This small molecule binds to this protein.
Small molecule (SMILES): O=C(Nc1ccc(Cl)cc1)c1ccccc1NCc1ccncc1

Sequence of chain 1.A:
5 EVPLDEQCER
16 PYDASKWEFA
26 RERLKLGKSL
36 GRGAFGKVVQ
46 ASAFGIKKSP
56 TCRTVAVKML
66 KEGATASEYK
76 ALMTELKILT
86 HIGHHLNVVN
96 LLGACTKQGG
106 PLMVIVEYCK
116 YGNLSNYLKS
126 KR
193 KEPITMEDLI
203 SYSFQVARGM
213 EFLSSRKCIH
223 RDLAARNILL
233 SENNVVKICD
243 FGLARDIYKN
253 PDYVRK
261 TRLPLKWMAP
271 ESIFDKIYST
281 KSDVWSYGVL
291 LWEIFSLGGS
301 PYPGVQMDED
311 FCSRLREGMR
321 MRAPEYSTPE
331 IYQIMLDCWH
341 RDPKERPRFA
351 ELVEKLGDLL

Binding-site contacts:
Ligand atom C6 contacts residue VAL111 of chain 1.A at 3.5 Å (hydrophobic).
Ligand atom CL16 contacts residue LEU215 of chain 1.A at 3.5 Å.
Ligand atom C6 contacts residue LYS63 of chain 1.A at 3.6 Å.
Ligand atom C19 contacts residue LEU231 of chain 1.A at 3.6 Å (hydrophobic).
Ligand atom C6 contacts residue VAL109 of chain 1.A at 3.6 Å (hydrophobic).
Ligand atom C24 contacts residue LEU231 of chain 1.A at 3.6 Å (hydrophobic).
Ligand atom C11 contacts residue ASP242 of chain 1.A at 3.8 Å.
Ligand atom C7 contacts residue GLU80 of chain 1.A at 3.7 Å.
Ligand atom C11 contacts residue GLU80 of chain 1.A at 3.4 Å.
Ligand atom O8 contacts residue ASP242 of chain 1.A at 2.8 Å (salt-bridge).
Ligand atom C4 contacts residue VAL111 of chain 1.A at 3.6 Å (hydrophobic).
Ligand atom C5 contacts residue VAL109 of chain 1.A at 3.7 Å (hydrophobic).
Ligand atom C21 contacts residue CYS114 of chain 1.A at 3.7 Å (hydrophobic).
Ligand atom N22 contacts residue CYS114 of chain 1.A at 2.9 Å (h-bond).
Ligand atom C20 contacts residue LEU231 of chain 1.A at 3.5 Å (hydrophobic).
Ligand atom C14 contacts residue ILE240 of chain 1.A at 3.7 Å (hydrophobic).
Ligand atom C10 contacts residue ASP242 of chain 1.A at 3.6 Å.
Ligand atom C15 contacts residue LEU84 of chain 1.A at 3.9 Å (hydrophobic).
Ligand atom C14 contacts residue CYS241 of chain 1.A at 3.9 Å (hydrophobic).
Ligand atom C5 contacts residue VAL111 of chain 1.A at 3.5 Å (hydrophobic).
Ligand atom C5 contacts residue LYS63 of chain 1.A at 3.3 Å.
Ligand atom C23 contacts residue LEU231 of chain 1.A at 3.8 Å (hydrophobic).
Ligand atom C21 contacts residue GLU112 of chain 1.A at 2.9 Å.
Ligand atom C15 contacts residue CYS241 of chain 1.A at 3.8 Å (hydrophobic).
Ligand atom C1 contacts residue VAL111 of chain 1.A at 3.6 Å (hydrophobic).
Ligand atom C10 contacts residue GLU80 of chain 1.A at 3.6 Å.
Ligand atom N9 contacts residue GLU80 of chain 1.A at 2.8 Å (salt-bridge).
Ligand atom N22 contacts residue GLU112 of chain 1.A at 3.6 Å (salt-bridge).
Ligand atom C1 contacts residue LYS63 of chain 1.A at 3.8 Å.
Ligand atom C21 contacts residue LEU231 of chain 1.A at 3.7 Å (hydrophobic).
Ligand atom C1 contacts residue GLU80 of chain 1.A at 3.3 Å.
Ligand atom C2 contacts residue LYS63 of chain 1.A at 3.7 Å.
Ligand atom C18 contacts residue PHE243 of chain 1.A at 3.8 Å (hydrophobic).
Ligand atom N9 contacts residue ASP242 of chain 1.A at 3.5 Å (salt-bridge).
Ligand atom N22 contacts residue LEU231 of chain 1.A at 3.8 Å.
Ligand atom O8 contacts residue CYS241 of chain 1.A at 3.2 Å.
Ligand atom C15 contacts residue ASP242 of chain 1.A at 3.8 Å.
Ligand atom N22 contacts residue TYR113 of chain 1.A at 3.7 Å.
Ligand atom C2 contacts residue GLU80 of chain 1.A at 3.7 Å.
Ligand atom C7 contacts residue ASP242 of chain 1.A at 3.2 Å.